Sequence of chain 1.C:
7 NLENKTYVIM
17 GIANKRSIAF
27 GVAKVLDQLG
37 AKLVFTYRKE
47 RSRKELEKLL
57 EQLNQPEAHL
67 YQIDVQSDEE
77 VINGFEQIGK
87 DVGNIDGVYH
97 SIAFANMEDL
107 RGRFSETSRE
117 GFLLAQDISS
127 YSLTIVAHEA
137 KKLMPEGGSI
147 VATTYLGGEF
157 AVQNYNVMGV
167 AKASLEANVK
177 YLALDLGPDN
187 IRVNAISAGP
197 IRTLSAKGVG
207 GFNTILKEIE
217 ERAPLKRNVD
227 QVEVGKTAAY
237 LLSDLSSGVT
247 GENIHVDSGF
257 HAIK

Binding-site contacts:
Ligand atom C12 contacts residue NAP1 of chain 1.I at 2.9 Å.
Ligand atom O7 contacts residue SER201 of chain 1.C at 3.8 Å.
Ligand atom CL16 contacts residue NAP1 of chain 1.I at 2.7 Å.
Ligand atom C9 contacts residue NAP1 of chain 1.I at 3.7 Å.
Ligand atom C13 contacts residue ALA202 of chain 1.C at 3.6 Å (hydrophobic).
Ligand atom C12 contacts residue VAL205 of chain 1.C at 3.6 Å (hydrophobic).
Ligand atom CL16 contacts residue MET164 of chain 1.C at 3.9 Å.
Ligand atom C1 contacts residue MET164 of chain 1.C at 3.6 Å (hydrophobic).
Ligand atom CL15 contacts residue NAP1 of chain 1.I at 3.5 Å.
Ligand atom C6 contacts residue SER201 of chain 1.C at 3.7 Å.
Ligand atom C6 contacts residue VAL205 of chain 1.C at 3.9 Å (hydrophobic).
Ligand atom CL14 contacts residue PHE100 of chain 1.C at 3.7 Å.
Ligand atom C2 contacts residue MET164 of chain 1.C at 3.3 Å (hydrophobic).
Ligand atom O17 contacts residue TYR161 of chain 1.C at 3.9 Å.
Ligand atom C3 contacts residue SER201 of chain 1.C at 3.7 Å.
Ligand atom C9 contacts residue TYR161 of chain 1.C at 3.4 Å (hydrophobic).
Ligand atom CL16 contacts residue TYR161 of chain 1.C at 2.2 Å.
Ligand atom C12 contacts residue PHE208 of chain 1.C at 3.8 Å (hydrophobic).
Ligand atom C8 contacts residue NAP1 of chain 1.I at 3.5 Å.
Ligand atom C3 contacts residue ALA99 of chain 1.C at 3.5 Å (hydrophobic).
Ligand atom CL15 contacts residue TYR151 of chain 1.C at 3.7 Å.
Ligand atom C11 contacts residue NAP1 of chain 1.I at 3.2 Å.
Ligand atom CL14 contacts residue MET164 of chain 1.C at 3.8 Å.
Ligand atom CL14 contacts residue LEU106 of chain 1.C at 3.9 Å.
Ligand atom O17 contacts residue VAL205 of chain 1.C at 2.7 Å.
Ligand atom C11 contacts residue VAL205 of chain 1.C at 3.8 Å (hydrophobic).
Ligand atom C5 contacts residue SER201 of chain 1.C at 3.5 Å.
Ligand atom C13 contacts residue NAP1 of chain 1.I at 3.3 Å.
Ligand atom CL16 contacts residue LYS168 of chain 1.C at 3.6 Å.
Ligand atom C3 contacts residue MET164 of chain 1.C at 3.6 Å (hydrophobic).
Ligand atom C3 contacts residue PHE100 of chain 1.C at 3.9 Å (hydrophobic).
Ligand atom O7 contacts residue NAP1 of chain 1.I at 3.4 Å.
Ligand atom C1 contacts residue SER201 of chain 1.C at 3.9 Å.
Ligand atom CL15 contacts residue PHE208 of chain 1.C at 3.5 Å.
Ligand atom C4 contacts residue ALA99 of chain 1.C at 3.8 Å (hydrophobic).
Ligand atom C12 contacts residue ALA202 of chain 1.C at 3.8 Å (hydrophobic).
Ligand atom CL14 contacts residue ALA101 of chain 1.C at 2.9 Å.
Ligand atom C4 contacts residue SER201 of chain 1.C at 3.2 Å.
Ligand atom C10 contacts residue TYR161 of chain 1.C at 3.4 Å (hydrophobic).
Ligand atom C10 contacts residue NAP1 of chain 1.I at 3.7 Å.

This protein binds this small molecule.
Small molecule (SMILES): Oc1cc(Cl)ccc1Oc1ccc(Cl)cc1Cl